Sequence of chain 1.A:
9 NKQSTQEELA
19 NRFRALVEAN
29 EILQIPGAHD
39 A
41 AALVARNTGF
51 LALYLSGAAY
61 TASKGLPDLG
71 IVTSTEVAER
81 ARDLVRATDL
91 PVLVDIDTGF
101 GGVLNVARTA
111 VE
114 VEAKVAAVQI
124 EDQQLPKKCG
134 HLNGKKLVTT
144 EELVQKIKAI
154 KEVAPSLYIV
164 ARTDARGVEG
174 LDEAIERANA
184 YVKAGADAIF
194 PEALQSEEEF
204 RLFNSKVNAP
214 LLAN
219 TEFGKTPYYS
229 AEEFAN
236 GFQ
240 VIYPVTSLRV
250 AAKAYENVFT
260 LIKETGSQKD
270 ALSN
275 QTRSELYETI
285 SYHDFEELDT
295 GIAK

Binding-site contacts:
Ligand atom C contacts residue GLU79 of chain 1.B at 3.5 Å.
Ligand atom OXT contacts residue GLU79 of chain 1.B at 3.8 Å.
Ligand atom CB contacts residue ARG80 of chain 1.A at 4.0 Å.
Ligand atom O3 contacts residue ARG80 of chain 1.A at 2.4 Å (salt-bridge).
Ligand atom C contacts residue ARG80 of chain 1.A at 4.1 Å.
Ligand atom CA contacts residue ASP83 of chain 1.A at 3.4 Å.
Ligand atom O3 contacts residue ASP83 of chain 1.A at 3.1 Å (salt-bridge).
Ligand atom CA contacts residue ARG80 of chain 1.A at 3.7 Å.
Ligand atom CA contacts residue LYS64 of chain 1.B at 4.3 Å.
Ligand atom O contacts residue GLU79 of chain 1.A at 3.9 Å.
Ligand atom C contacts residue ARG80 of chain 1.B at 4.3 Å.
Ligand atom CB contacts residue LYS64 of chain 1.B at 3.8 Å.
Ligand atom CB contacts residue ASP83 of chain 1.A at 3.4 Å.
Ligand atom OXT contacts residue ARG80 of chain 1.B at 3.0 Å (salt-bridge).
Ligand atom O contacts residue GLU79 of chain 1.B at 2.7 Å (salt-bridge).
Ligand atom C contacts residue LYS64 of chain 1.B at 4.5 Å.
Ligand atom OXT contacts residue ARG80 of chain 1.A at 3.4 Å (salt-bridge).
Ligand atom CB contacts residue GLU79 of chain 1.A at 3.6 Å.

This small molecule binds to this protein.
Small molecule (SMILES): CC(=O)C(=O)O

Sequence of chain 1.B:
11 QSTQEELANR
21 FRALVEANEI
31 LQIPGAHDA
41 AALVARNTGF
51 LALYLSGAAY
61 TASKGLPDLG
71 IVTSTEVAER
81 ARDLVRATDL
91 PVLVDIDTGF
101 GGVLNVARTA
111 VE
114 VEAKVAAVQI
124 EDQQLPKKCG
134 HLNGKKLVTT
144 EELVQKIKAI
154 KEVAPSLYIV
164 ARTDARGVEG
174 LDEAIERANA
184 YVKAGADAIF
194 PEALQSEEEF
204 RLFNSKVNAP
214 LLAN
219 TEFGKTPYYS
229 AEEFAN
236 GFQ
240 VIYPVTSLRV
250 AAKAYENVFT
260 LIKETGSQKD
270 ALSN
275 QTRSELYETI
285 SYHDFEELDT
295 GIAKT